Binding-site contacts:
Ligand atom C5 contacts residue PRO13 of chain 1.A at 3.6 Å (hydrophobic).
Ligand atom O7 contacts residue ASN25 of chain 1.A at 3.1 Å (h-bond).
Ligand atom O5 contacts residue HIS14 of chain 1.A at 4.4 Å.
Ligand atom C4 contacts residue ASN25 of chain 1.A at 4.3 Å.
Ligand atom O6 contacts residue ASN25 of chain 1.A at 4.2 Å.
Ligand atom N2 contacts residue SER12 of chain 1.A at 3.3 Å (h-bond).
Ligand atom C5 contacts residue ASN25 of chain 1.A at 3.5 Å.
Ligand atom C3 contacts residue ASN25 of chain 1.A at 3.9 Å.
Ligand atom O5 contacts residue SER12 of chain 1.A at 3.8 Å.
Ligand atom C1 contacts residue ASN25 of chain 1.A at 1.4 Å.
Ligand atom C8 contacts residue TYR334 of chain 1.A at 3.3 Å (hydrophobic).
Ligand atom C2 contacts residue PRO13 of chain 1.A at 4.2 Å (hydrophobic).
Ligand atom C1 contacts residue SER12 of chain 1.A at 3.2 Å.
Ligand atom N2 contacts residue ASN25 of chain 1.A at 3.3 Å (h-bond).
Ligand atom C7 contacts residue ASN25 of chain 1.A at 3.7 Å.
Ligand atom C2 contacts residue SER12 of chain 1.A at 3.3 Å.
Ligand atom C6 contacts residue PRO13 of chain 1.A at 3.2 Å (hydrophobic).
Ligand atom C7 contacts residue SER12 of chain 1.A at 4.3 Å.
Ligand atom O6 contacts residue HIS14 of chain 1.A at 4.2 Å.
Ligand atom O6 contacts residue VAL15 of chain 1.A at 3.6 Å.
Ligand atom C1 contacts residue PRO13 of chain 1.A at 3.8 Å (hydrophobic).
Ligand atom C6 contacts residue ASN25 of chain 1.A at 4.5 Å.
Ligand atom O5 contacts residue ASN25 of chain 1.A at 2.3 Å (h-bond).
Ligand atom C4 contacts residue PRO13 of chain 1.A at 4.3 Å (hydrophobic).
Ligand atom O6 contacts residue PRO13 of chain 1.A at 2.6 Å (h-bond).
Ligand atom O5 contacts residue PRO13 of chain 1.A at 2.8 Å (h-bond).
Ligand atom C2 contacts residue ASN25 of chain 1.A at 2.8 Å.

This protein binds this small molecule.
Small molecule (SMILES): CC(=O)N[C@H]1[C@H](O[C@H]2[C@H](O)[C@@H](NC(C)=O)CO[C@@H]2CO)O[C@H](CO)[C@@H](O)[C@@H]1O

Sequence of chain 1.A:
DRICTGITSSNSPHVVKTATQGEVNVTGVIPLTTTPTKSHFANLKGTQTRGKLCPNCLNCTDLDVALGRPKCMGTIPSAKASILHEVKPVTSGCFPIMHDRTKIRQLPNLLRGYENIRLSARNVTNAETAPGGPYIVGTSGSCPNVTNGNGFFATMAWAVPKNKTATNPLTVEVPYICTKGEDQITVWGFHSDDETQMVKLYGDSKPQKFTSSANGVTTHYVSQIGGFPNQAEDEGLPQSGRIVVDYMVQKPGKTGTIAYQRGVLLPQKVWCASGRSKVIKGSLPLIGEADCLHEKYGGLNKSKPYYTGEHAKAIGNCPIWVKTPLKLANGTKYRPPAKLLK